This protein binds this small molecule.
Small molecule (SMILES): O=P(O)(O)OC[C@H](O)CO

Sequence of chain 1.B:
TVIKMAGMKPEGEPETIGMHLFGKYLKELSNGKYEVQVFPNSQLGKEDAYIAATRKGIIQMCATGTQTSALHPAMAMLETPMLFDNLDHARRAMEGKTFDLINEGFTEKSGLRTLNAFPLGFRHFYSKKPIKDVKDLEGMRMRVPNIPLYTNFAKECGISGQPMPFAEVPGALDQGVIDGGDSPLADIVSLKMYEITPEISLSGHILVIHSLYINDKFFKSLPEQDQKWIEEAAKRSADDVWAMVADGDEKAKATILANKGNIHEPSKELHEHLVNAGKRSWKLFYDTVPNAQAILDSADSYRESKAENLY

Binding-site contacts:
Ligand atom C1 contacts residue ILE175 of chain 1.B at 4.0 Å (hydrophobic).
Ligand atom O3P contacts residue LYS37 of chain 1.B at 4.2 Å.
Ligand atom P contacts residue ARG171 of chain 1.B at 3.7 Å.
Ligand atom O1 contacts residue THR94 of chain 1.B at 3.0 Å (h-bond).
Ligand atom C2 contacts residue TYR178 of chain 1.B at 4.0 Å (hydrophobic).
Ligand atom C1 contacts residue THR94 of chain 1.B at 3.4 Å.
Ligand atom O3P contacts residue ARG171 of chain 1.B at 2.7 Å (salt-bridge).
Ligand atom O1P contacts residue PRO173 of chain 1.B at 3.4 Å.
Ligand atom C2 contacts residue GLN95 of chain 1.B at 4.0 Å.
Ligand atom O1P contacts residue ARG151 of chain 1.B at 3.0 Å (salt-bridge).
Ligand atom O2 contacts residue HIS238 of chain 1.B at 2.5 Å (h-bond).
Ligand atom O2 contacts residue GLN95 of chain 1.B at 3.4 Å (h-bond).
Ligand atom C3 contacts residue GLN95 of chain 1.B at 3.9 Å.
Ligand atom C2 contacts residue VAL236 of chain 1.B at 4.2 Å (hydrophobic).
Ligand atom C2 contacts residue GLU107 of chain 1.B at 4.1 Å.
Ligand atom C3 contacts residue ARG151 of chain 1.B at 3.8 Å.
Ligand atom O4P contacts residue LYS37 of chain 1.B at 2.8 Å (salt-bridge).
Ligand atom O1 contacts residue HIS238 of chain 1.B at 3.0 Å (h-bond).
Ligand atom C1 contacts residue GLU107 of chain 1.B at 3.3 Å.
Ligand atom O1 contacts residue ILE237 of chain 1.B at 4.0 Å.
Ligand atom O1 contacts residue VAL236 of chain 1.B at 4.2 Å.
Ligand atom P contacts residue PRO173 of chain 1.B at 4.2 Å.
Ligand atom O2 contacts residue VAL236 of chain 1.B at 4.2 Å.
Ligand atom O1 contacts residue GLU107 of chain 1.B at 2.9 Å (salt-bridge).
Ligand atom C2 contacts residue HIS238 of chain 1.B at 3.6 Å.
Ligand atom O2P contacts residue PRO173 of chain 1.B at 4.0 Å.
Ligand atom P contacts residue ARG151 of chain 1.B at 3.9 Å.
Ligand atom C2 contacts residue ARG151 of chain 1.B at 4.0 Å.
Ligand atom O3P contacts residue ARG151 of chain 1.B at 2.9 Å (salt-bridge).
Ligand atom C3 contacts residue PRO173 of chain 1.B at 4.0 Å (hydrophobic).
Ligand atom O1 contacts residue GLY93 of chain 1.B at 3.2 Å.
Ligand atom C1 contacts residue GLN95 of chain 1.B at 3.7 Å.
Ligand atom O2P contacts residue ARG171 of chain 1.B at 2.9 Å (salt-bridge).
Ligand atom O3P contacts residue PRO173 of chain 1.B at 4.2 Å.
Ligand atom C3 contacts residue TYR178 of chain 1.B at 4.2 Å (hydrophobic).
Ligand atom C3 contacts residue ILE175 of chain 1.B at 4.0 Å (hydrophobic).
Ligand atom C1 contacts residue HIS238 of chain 1.B at 3.8 Å.
Ligand atom O1 contacts residue GLN95 of chain 1.B at 3.5 Å (h-bond).
Ligand atom C1 contacts residue TYR178 of chain 1.B at 3.9 Å (hydrophobic).
Ligand atom P contacts residue LYS37 of chain 1.B at 4.0 Å.